Binding-site contacts:
Ligand atom O3 contacts residue KCX187 of chain 1.C at 2.5 Å (h-bond).
Ligand atom O6 contacts residue LYS163 of chain 1.C at 2.8 Å (salt-bridge).
Ligand atom O4 contacts residue GLY366 of chain 1.C at 3.3 Å.
Ligand atom O1P contacts residue GLY389 of chain 1.C at 3.0 Å (h-bond).
Ligand atom O2P contacts residue THR58 of chain 2.A at 2.5 Å (h-bond).
Ligand atom O3P contacts residue LYS320 of chain 1.C at 2.8 Å (salt-bridge).
Ligand atom O6 contacts residue LYS161 of chain 1.C at 3.3 Å (salt-bridge).
Ligand atom O5P contacts residue ARG281 of chain 1.C at 2.9 Å (salt-bridge).
Ligand atom O2 contacts residue KCX187 of chain 1.C at 3.3 Å (h-bond).
Ligand atom O3P contacts residue GLY367 of chain 1.C at 3.0 Å (h-bond).
Ligand atom O2 contacts residue MG1 of chain 1.L at 2.3 Å.
Ligand atom O7 contacts residue GLU53 of chain 2.A at 3.5 Å (salt-bridge).
Ligand atom C contacts residue ASN109 of chain 2.A at 3.5 Å.
Ligand atom O2 contacts residue THR159 of chain 1.C at 2.8 Å (h-bond).
Ligand atom O3P contacts residue TRP59 of chain 2.A at 3.3 Å.
Ligand atom C3 contacts residue MG1 of chain 1.L at 3.1 Å.
Ligand atom C contacts residue LYS161 of chain 1.C at 3.4 Å.
Ligand atom O2P contacts residue LYS161 of chain 1.C at 3.2 Å.
Ligand atom O3P contacts residue THR58 of chain 2.A at 3.4 Å (h-bond).
Ligand atom O7 contacts residue LYS320 of chain 1.C at 2.9 Å (salt-bridge).
Ligand atom O6 contacts residue GLU190 of chain 1.C at 3.2 Å (salt-bridge).
Ligand atom C contacts residue MG1 of chain 1.L at 2.9 Å.
Ligand atom O2 contacts residue ASP189 of chain 1.C at 3.3 Å (salt-bridge).
Ligand atom O3 contacts residue HIS280 of chain 1.C at 3.0 Å (h-bond).
Ligand atom O3 contacts residue MG1 of chain 1.L at 2.2 Å.
Ligand atom C2 contacts residue MG1 of chain 1.L at 2.9 Å.
Ligand atom O4 contacts residue SER365 of chain 1.C at 2.9 Å (h-bond).
Ligand atom O2P contacts residue GLY390 of chain 1.C at 2.8 Å (h-bond).
Ligand atom P1 contacts residue THR58 of chain 2.A at 3.4 Å.
Ligand atom O2 contacts residue LYS161 of chain 1.C at 2.9 Å (salt-bridge).
Ligand atom O1 contacts residue LYS161 of chain 1.C at 3.1 Å (salt-bridge).
Ligand atom O3 contacts residue GLU190 of chain 1.C at 3.0 Å (salt-bridge).
Ligand atom O6P contacts residue SER365 of chain 1.C at 3.4 Å (h-bond).
Ligand atom O4P contacts residue ARG281 of chain 1.C at 3.0 Å (salt-bridge).
Ligand atom O6 contacts residue MG1 of chain 1.L at 2.1 Å.
Ligand atom O6 contacts residue ASP189 of chain 1.C at 2.9 Å (salt-bridge).
Ligand atom O6P contacts residue HIS313 of chain 1.C at 2.8 Å (h-bond).
Ligand atom O6 contacts residue ASN109 of chain 2.A at 3.0 Å (h-bond).
Ligand atom O5 contacts residue LEU321 of chain 1.C at 3.3 Å.
Ligand atom C3 contacts residue KCX187 of chain 1.C at 3.0 Å.

Sequence of chain 1.C:
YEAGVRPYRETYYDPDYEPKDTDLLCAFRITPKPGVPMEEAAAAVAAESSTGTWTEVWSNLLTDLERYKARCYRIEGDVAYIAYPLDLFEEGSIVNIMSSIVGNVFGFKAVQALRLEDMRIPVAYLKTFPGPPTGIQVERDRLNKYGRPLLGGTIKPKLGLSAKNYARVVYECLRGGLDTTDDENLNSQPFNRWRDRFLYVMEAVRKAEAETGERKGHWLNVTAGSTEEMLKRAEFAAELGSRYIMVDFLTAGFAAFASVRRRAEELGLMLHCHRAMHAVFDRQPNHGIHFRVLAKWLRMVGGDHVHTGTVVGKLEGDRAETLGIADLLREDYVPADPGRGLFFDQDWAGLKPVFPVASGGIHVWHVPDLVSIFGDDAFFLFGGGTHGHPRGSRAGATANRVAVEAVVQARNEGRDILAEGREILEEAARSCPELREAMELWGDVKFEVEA

Sequence of chain 2.A:
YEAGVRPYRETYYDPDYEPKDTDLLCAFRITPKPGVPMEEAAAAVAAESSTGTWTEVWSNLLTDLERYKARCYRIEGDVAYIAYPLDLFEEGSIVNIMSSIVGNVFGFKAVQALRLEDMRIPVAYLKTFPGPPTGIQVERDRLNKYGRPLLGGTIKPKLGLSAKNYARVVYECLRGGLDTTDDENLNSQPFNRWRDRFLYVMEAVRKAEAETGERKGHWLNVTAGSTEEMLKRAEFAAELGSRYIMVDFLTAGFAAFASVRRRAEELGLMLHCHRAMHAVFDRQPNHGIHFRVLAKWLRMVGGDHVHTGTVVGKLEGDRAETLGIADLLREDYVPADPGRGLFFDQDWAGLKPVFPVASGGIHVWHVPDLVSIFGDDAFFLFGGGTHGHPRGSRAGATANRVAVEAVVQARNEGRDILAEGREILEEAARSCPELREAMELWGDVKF

A protein and the small-molecule ligand that binds it are described below.
Small molecule (SMILES): O=C(O)[C@@](O)(COP(=O)(O)O)[C@H](O)[C@H](O)COP(=O)(O)O